Sequence of chain 1.C:
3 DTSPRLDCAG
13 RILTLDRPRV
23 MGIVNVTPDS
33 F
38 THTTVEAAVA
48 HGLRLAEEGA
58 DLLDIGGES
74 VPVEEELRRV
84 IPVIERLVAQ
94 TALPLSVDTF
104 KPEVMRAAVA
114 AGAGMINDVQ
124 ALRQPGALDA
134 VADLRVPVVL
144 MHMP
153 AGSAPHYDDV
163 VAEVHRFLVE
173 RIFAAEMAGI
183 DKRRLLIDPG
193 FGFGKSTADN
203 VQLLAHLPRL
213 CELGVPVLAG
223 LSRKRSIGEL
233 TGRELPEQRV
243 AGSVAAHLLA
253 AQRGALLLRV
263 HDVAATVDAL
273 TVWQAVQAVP

The small molecule below binds the protein below.
Small molecule (SMILES): Nc1ccc(C(=O)O)cc1

Binding-site contacts:
Ligand atom C1' contacts residue HIS48 of chain 1.C at 3.4 Å.
Ligand atom N4 contacts residue ALA73 of chain 1.B at 2.5 Å (h-bond).
Ligand atom C3 contacts residue PRO75 of chain 1.B at 4.5 Å (hydrophobic).
Ligand atom N4 contacts residue ARG51 of chain 1.C at 4.0 Å.
Ligand atom C6 contacts residue ALA47 of chain 1.C at 3.8 Å (hydrophobic).
Ligand atom O1' contacts residue HIS48 of chain 1.C at 3.6 Å (h-bond).
Ligand atom C1' contacts residue GLU78 of chain 1.B at 4.3 Å.
Ligand atom C6 contacts residue HIS48 of chain 1.C at 4.1 Å.
Ligand atom O1' contacts residue GLU78 of chain 1.B at 3.9 Å.
Ligand atom C6 contacts residue PRO75 of chain 1.B at 4.1 Å (hydrophobic).
Ligand atom N4 contacts residue PRO75 of chain 1.B at 4.2 Å.
Ligand atom C4 contacts residue ALA73 of chain 1.B at 3.5 Å (hydrophobic).
Ligand atom C4 contacts residue ARG51 of chain 1.C at 4.1 Å.
Ligand atom C2 contacts residue GLU78 of chain 1.B at 4.0 Å.
Ligand atom C1 contacts residue ARG82 of chain 1.B at 4.3 Å.
Ligand atom C4 contacts residue PRO75 of chain 1.B at 3.9 Å (hydrophobic).
Ligand atom C5 contacts residue ARG51 of chain 1.C at 4.5 Å.
Ligand atom C5 contacts residue ALA73 of chain 1.B at 4.0 Å (hydrophobic).
Ligand atom O2' contacts residue HIS48 of chain 1.C at 2.5 Å (h-bond).
Ligand atom N4 contacts residue THR72 of chain 1.B at 3.2 Å (h-bond).
Ligand atom C3 contacts residue ARG51 of chain 1.C at 4.4 Å.
Ligand atom C4 contacts residue VAL74 of chain 1.B at 4.1 Å (hydrophobic).
Ligand atom O1' contacts residue ARG82 of chain 1.B at 4.2 Å.
Ligand atom C3 contacts residue VAL74 of chain 1.B at 4.0 Å (hydrophobic).
Ligand atom C1 contacts residue GLU78 of chain 1.B at 4.3 Å.
Ligand atom C3 contacts residue ARG82 of chain 1.B at 3.4 Å.
Ligand atom C5 contacts residue ALA47 of chain 1.C at 3.8 Å (hydrophobic).
Ligand atom C2 contacts residue ARG82 of chain 1.B at 3.1 Å.
Ligand atom N4 contacts residue VAL74 of chain 1.B at 3.6 Å.
Ligand atom C5 contacts residue PRO75 of chain 1.B at 3.7 Å (hydrophobic).

Sequence of chain 1.B:
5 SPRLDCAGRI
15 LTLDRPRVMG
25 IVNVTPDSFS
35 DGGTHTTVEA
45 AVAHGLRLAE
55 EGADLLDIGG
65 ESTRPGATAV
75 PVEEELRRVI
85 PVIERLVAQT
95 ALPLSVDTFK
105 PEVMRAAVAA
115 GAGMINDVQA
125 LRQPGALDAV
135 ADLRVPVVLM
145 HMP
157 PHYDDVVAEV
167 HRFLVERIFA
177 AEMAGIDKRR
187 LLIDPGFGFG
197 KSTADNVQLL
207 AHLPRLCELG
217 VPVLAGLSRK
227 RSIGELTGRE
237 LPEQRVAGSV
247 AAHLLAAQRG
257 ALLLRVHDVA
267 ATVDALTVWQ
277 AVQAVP